A small-molecule ligand and the protein it binds are described below.
Small molecule (SMILES): CCO/N=C/c1ccc(OCC[C@@H](C)CCN2CCN(c3ccncc3)C2=O)cc1

Binding-site contacts:
Ligand atom CAQ contacts residue LEU113 of chain 23.A at 3.6 Å (hydrophobic).
Ligand atom CAJ contacts residue TYR155 of chain 23.A at 3.5 Å (hydrophobic).
Ligand atom CAO contacts residue MET230 of chain 23.A at 3.6 Å (hydrophobic).
Ligand atom CAE contacts residue GLN202 of chain 23.A at 3.6 Å.
Ligand atom CBA contacts residue TRP203 of chain 23.A at 3.8 Å (hydrophobic).
Ligand atom NBD contacts residue TRP203 of chain 23.A at 3.6 Å.
Ligand atom CAX contacts residue ASN228 of chain 23.A at 3.8 Å.
Ligand atom CAL contacts residue TYR155 of chain 23.A at 3.4 Å (hydrophobic).
Ligand atom NBD contacts residue ASN228 of chain 23.A at 3.7 Å.
Ligand atom CAS contacts residue ASN228 of chain 23.A at 3.5 Å.
Ligand atom CAR contacts residue ASN228 of chain 23.A at 3.7 Å.
Ligand atom OAW contacts residue MET195 of chain 23.A at 3.4 Å.
Ligand atom CAS contacts residue TYR201 of chain 23.A at 3.9 Å (hydrophobic).
Ligand atom CBA contacts residue ASN228 of chain 23.A at 3.7 Å.
Ligand atom CAG contacts residue GLN202 of chain 23.A at 3.5 Å.
Ligand atom CAA contacts residue VAL179 of chain 23.A at 3.5 Å (hydrophobic).
Ligand atom CAM contacts residue TYR155 of chain 23.A at 3.9 Å (hydrophobic).
Ligand atom CAH contacts residue MET114 of chain 23.A at 3.5 Å (hydrophobic).
Ligand atom CAF contacts residue ASP112 of chain 23.A at 3.9 Å.
Ligand atom NAT contacts residue TYR155 of chain 23.A at 3.9 Å.
Ligand atom NAU contacts residue MET114 of chain 23.A at 3.9 Å.
Ligand atom CAG contacts residue TRP203 of chain 23.A at 3.7 Å (hydrophobic).
Ligand atom CAA contacts residue PRO177 of chain 23.A at 3.2 Å (hydrophobic).
Ligand atom CAS contacts residue TRP203 of chain 23.A at 3.4 Å (hydrophobic).
Ligand atom CAN contacts residue PHE135 of chain 23.A at 3.8 Å (hydrophobic).
Ligand atom CAN contacts residue ILE111 of chain 23.A at 3.8 Å (hydrophobic).
Ligand atom OAC contacts residue LEU113 of chain 23.A at 3.4 Å (h-bond).
Ligand atom CAL contacts residue ILE111 of chain 23.A at 3.9 Å (hydrophobic).
Ligand atom CAG contacts residue ASN228 of chain 23.A at 3.3 Å.
Ligand atom CAD contacts residue PHE137 of chain 23.A at 3.9 Å (hydrophobic).
Ligand atom CBB contacts residue LEU113 of chain 23.A at 3.7 Å (hydrophobic).
Ligand atom OAC contacts residue ASP112 of chain 23.A at 3.8 Å.
Ligand atom CAI contacts residue PHE135 of chain 23.A at 3.5 Å (hydrophobic).
Ligand atom CAZ contacts residue ILE111 of chain 23.A at 3.9 Å (hydrophobic).
Ligand atom NBC contacts residue ASN228 of chain 23.A at 3.7 Å.
Ligand atom CAP contacts residue LEU113 of chain 23.A at 3.6 Å (hydrophobic).
Ligand atom CAK contacts residue PHE135 of chain 23.A at 3.3 Å (hydrophobic).
Ligand atom CAE contacts residue ASN228 of chain 23.A at 3.6 Å.
Ligand atom CAR contacts residue TYR201 of chain 23.A at 3.5 Å (hydrophobic).
Ligand atom CAF contacts residue MET114 of chain 23.A at 3.1 Å (hydrophobic).

Sequence of chain 24.C:
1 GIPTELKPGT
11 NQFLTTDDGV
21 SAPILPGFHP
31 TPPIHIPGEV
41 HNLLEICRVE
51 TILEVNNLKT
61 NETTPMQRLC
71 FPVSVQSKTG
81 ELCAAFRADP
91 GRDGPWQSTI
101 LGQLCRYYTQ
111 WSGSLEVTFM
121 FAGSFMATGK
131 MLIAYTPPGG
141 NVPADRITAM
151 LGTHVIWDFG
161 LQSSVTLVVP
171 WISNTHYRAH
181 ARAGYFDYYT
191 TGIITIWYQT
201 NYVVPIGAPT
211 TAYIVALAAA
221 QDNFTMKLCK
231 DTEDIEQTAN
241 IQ

Sequence of chain 23.C:
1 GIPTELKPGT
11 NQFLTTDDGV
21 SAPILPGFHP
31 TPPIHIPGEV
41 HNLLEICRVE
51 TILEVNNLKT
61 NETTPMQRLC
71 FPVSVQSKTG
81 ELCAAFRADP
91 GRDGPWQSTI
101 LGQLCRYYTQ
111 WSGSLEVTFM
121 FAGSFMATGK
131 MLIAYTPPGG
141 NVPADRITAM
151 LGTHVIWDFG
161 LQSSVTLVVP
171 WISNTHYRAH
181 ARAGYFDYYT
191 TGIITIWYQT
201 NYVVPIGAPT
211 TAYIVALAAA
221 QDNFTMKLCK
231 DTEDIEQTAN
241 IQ

Sequence of chain 23.A:
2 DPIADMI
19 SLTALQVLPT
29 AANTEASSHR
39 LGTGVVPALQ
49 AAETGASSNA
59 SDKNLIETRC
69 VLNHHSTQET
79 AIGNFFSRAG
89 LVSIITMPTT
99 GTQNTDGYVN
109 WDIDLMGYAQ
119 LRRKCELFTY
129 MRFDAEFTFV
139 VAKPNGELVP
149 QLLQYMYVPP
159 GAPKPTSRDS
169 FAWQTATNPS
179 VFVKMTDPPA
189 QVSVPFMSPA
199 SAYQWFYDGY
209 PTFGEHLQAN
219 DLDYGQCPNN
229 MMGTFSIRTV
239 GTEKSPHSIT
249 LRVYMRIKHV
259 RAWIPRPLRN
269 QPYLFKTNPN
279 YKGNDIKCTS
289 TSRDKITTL